Binding-site contacts:
Ligand atom C8 contacts residue PHE6 of chain 1.C at 3.2 Å (hydrophobic).
Ligand atom C7 contacts residue ASN11 of chain 1.C at 4.0 Å.
Ligand atom O7 contacts residue PHE6 of chain 1.C at 4.4 Å.
Ligand atom C8 contacts residue LEU36 of chain 1.C at 4.3 Å (hydrophobic).
Ligand atom C2 contacts residue ASN11 of chain 1.C at 2.5 Å.
Ligand atom C1 contacts residue ASN11 of chain 1.C at 1.4 Å.
Ligand atom C8 contacts residue PHE10 of chain 1.C at 3.6 Å (hydrophobic).
Ligand atom C5 contacts residue ASN11 of chain 1.C at 3.6 Å.
Ligand atom C7 contacts residue PHE6 of chain 1.C at 4.0 Å (hydrophobic).
Ligand atom C7 contacts residue GLY7 of chain 1.C at 4.4 Å.
Ligand atom O5 contacts residue ASN11 of chain 1.C at 2.3 Å (h-bond).
Ligand atom N2 contacts residue ASN11 of chain 1.C at 3.0 Å (h-bond).
Ligand atom C3 contacts residue ASN11 of chain 1.C at 3.8 Å.
Ligand atom N2 contacts residue PHE10 of chain 1.C at 4.4 Å.
Ligand atom O7 contacts residue GLY7 of chain 1.C at 4.3 Å.
Ligand atom C4 contacts residue ASN11 of chain 1.C at 4.2 Å.

Sequence of chain 1.C:
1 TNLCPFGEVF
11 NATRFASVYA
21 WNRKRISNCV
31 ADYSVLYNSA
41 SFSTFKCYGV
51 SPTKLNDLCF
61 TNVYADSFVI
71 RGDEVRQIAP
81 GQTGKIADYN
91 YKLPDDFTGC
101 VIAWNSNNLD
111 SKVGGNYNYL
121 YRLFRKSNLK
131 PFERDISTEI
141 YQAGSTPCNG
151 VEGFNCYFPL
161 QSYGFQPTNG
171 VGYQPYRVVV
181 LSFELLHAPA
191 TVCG

A protein and the small-molecule ligand that binds it are described below.
Small molecule (SMILES): CC(=O)N[C@@H]1[C@@H](O)[C@H](O)[C@@H](CO)O[C@H]1O